Sequence of chain 2.K:
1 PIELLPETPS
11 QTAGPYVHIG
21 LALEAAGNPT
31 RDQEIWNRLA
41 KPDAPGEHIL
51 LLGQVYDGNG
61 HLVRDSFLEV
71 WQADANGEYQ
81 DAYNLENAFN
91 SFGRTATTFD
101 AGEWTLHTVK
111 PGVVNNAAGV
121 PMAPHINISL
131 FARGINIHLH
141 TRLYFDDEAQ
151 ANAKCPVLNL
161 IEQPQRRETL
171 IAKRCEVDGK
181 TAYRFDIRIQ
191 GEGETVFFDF

Binding-site contacts:
Ligand atom CL3 contacts residue HIS162 of chain 2.L at 3.4 Å.
Ligand atom C4 contacts residue FE1 of chain 2.GA at 3.2 Å.
Ligand atom C6 contacts residue PRO15 of chain 2.K at 3.8 Å (hydrophobic).
Ligand atom C7 contacts residue TRP149 of chain 2.L at 3.4 Å (hydrophobic).
Ligand atom O1 contacts residue ARG133 of chain 2.K at 3.4 Å.
Ligand atom O2 contacts residue ARG133 of chain 2.K at 4.0 Å.
Ligand atom C1 contacts residue TRP149 of chain 2.L at 3.7 Å (hydrophobic).
Ligand atom C7 contacts residue PRO15 of chain 2.K at 3.8 Å (hydrophobic).
Ligand atom C3 contacts residue PRO15 of chain 2.K at 3.9 Å (hydrophobic).
Ligand atom O4 contacts residue FE1 of chain 2.GA at 2.0 Å.
Ligand atom O4 contacts residue ARG157 of chain 2.L at 3.0 Å (salt-bridge).
Ligand atom C5 contacts residue TYR147 of chain 2.L at 2.9 Å (hydrophobic).
Ligand atom C2 contacts residue TYR24 of chain 2.L at 3.8 Å (hydrophobic).
Ligand atom C6 contacts residue TRP149 of chain 2.L at 3.9 Å (hydrophobic).
Ligand atom C3 contacts residue FE1 of chain 2.GA at 4.0 Å.
Ligand atom C2 contacts residue GLY14 of chain 2.K at 4.0 Å.
Ligand atom O2 contacts residue TRP149 of chain 2.L at 3.3 Å.
Ligand atom CL3 contacts residue ARG157 of chain 2.L at 3.2 Å.
Ligand atom O4 contacts residue TYR147 of chain 2.L at 1.9 Å (h-bond).
Ligand atom CL3 contacts residue GLN177 of chain 2.L at 3.2 Å.
Ligand atom O4 contacts residue HIS162 of chain 2.L at 3.5 Å (h-bond).
Ligand atom C3 contacts residue GLY14 of chain 2.K at 4.0 Å.
Ligand atom C7 contacts residue TYR24 of chain 2.L at 3.9 Å (hydrophobic).
Ligand atom O4 contacts residue HIS160 of chain 2.L at 3.1 Å (h-bond).
Ligand atom C3 contacts residue ILE191 of chain 2.L at 3.6 Å (hydrophobic).
Ligand atom O1 contacts residue TYR24 of chain 2.L at 2.7 Å (h-bond).
Ligand atom C5 contacts residue FE1 of chain 2.GA at 4.0 Å.
Ligand atom C7 contacts residue ARG133 of chain 2.K at 3.9 Å.
Ligand atom C4 contacts residue ARG157 of chain 2.L at 3.5 Å.
Ligand atom C2 contacts residue ILE191 of chain 2.L at 3.4 Å (hydrophobic).
Ligand atom C2 contacts residue PRO15 of chain 2.K at 3.4 Å (hydrophobic).
Ligand atom C5 contacts residue ARG157 of chain 2.L at 4.0 Å.
Ligand atom CL3 contacts residue GLY14 of chain 2.K at 3.8 Å.
Ligand atom O1 contacts residue TRP149 of chain 2.L at 3.8 Å.
Ligand atom C3 contacts residue ARG157 of chain 2.L at 3.6 Å.
Ligand atom CL3 contacts residue THR12 of chain 2.K at 3.6 Å.
Ligand atom C4 contacts residue TYR147 of chain 2.L at 2.7 Å (hydrophobic).
Ligand atom C1 contacts residue PRO15 of chain 2.K at 3.4 Å (hydrophobic).
Ligand atom CL3 contacts residue ILE191 of chain 2.L at 3.7 Å.
Ligand atom O4 contacts residue TYR108 of chain 2.L at 3.5 Å (h-bond).

Sequence of chain 2.L:
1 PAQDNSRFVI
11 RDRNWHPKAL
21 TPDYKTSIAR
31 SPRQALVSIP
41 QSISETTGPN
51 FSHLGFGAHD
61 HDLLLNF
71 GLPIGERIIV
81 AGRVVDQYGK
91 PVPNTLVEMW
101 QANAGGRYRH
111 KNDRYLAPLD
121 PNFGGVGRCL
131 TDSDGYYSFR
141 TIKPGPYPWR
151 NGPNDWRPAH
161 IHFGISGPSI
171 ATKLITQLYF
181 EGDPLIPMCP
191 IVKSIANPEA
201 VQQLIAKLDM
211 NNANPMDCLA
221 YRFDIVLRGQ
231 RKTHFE

A protein and the small-molecule ligand that binds it are described below.
Small molecule (SMILES): O=C(O)c1ccc(O)c(Cl)c1